Binding-site contacts:
Ligand atom C8 contacts residue SER172 of chain 1.A at 3.3 Å.
Ligand atom C2 contacts residue TRP193 of chain 1.A at 3.6 Å (hydrophobic).
Ligand atom N7 contacts residue SER192 of chain 1.A at 3.3 Å (h-bond).
Ligand atom C58 contacts residue HIS40 of chain 1.A at 3.4 Å.
Ligand atom N7 contacts residue SER177 of chain 1.A at 3.4 Å (h-bond).
Ligand atom C22 contacts residue ONO1 of chain 1.D at 3.4 Å.
Ligand atom O29 contacts residue SER177 of chain 1.A at 2.7 Å (h-bond).
Ligand atom N10 contacts residue GLY204 of chain 1.A at 3.6 Å.
Ligand atom C2 contacts residue SER177 of chain 1.A at 3.5 Å.
Ligand atom O14 contacts residue ONO1 of chain 1.D at 3.4 Å.
Ligand atom C24 contacts residue GLN174 of chain 1.A at 3.3 Å.
Ligand atom C58 contacts residue SER192 of chain 1.A at 3.5 Å.
Ligand atom N9 contacts residue SER172 of chain 1.A at 3.2 Å (h-bond).
Ligand atom O44 contacts residue HIS40 of chain 1.A at 3.2 Å.
Ligand atom C36 contacts residue HIS23 of chain 1.A at 3.4 Å.
Ligand atom C17 contacts residue ONO1 of chain 1.D at 3.5 Å.
Ligand atom C2 contacts residue SER192 of chain 1.A at 3.4 Å.
Ligand atom O28 contacts residue SER177 of chain 1.A at 3.0 Å (h-bond).
Ligand atom C27 contacts residue SER177 of chain 1.A at 3.2 Å.
Ligand atom C37 contacts residue TYR131 of chain 1.A at 3.6 Å (hydrophobic).
Ligand atom O44 contacts residue ONO1 of chain 1.D at 3.4 Å.
Ligand atom N9 contacts residue ASP171 of chain 1.A at 2.8 Å (salt-bridge).
Ligand atom O14 contacts residue GLN174 of chain 1.A at 3.4 Å (h-bond).
Ligand atom C1 contacts residue SER192 of chain 1.A at 3.6 Å.
Ligand atom N16 contacts residue HIS40 of chain 1.A at 3.4 Å (h-bond).
Ligand atom C23 contacts residue GLN174 of chain 1.A at 3.0 Å.
Ligand atom O29 contacts residue GLN174 of chain 1.A at 3.3 Å.
Ligand atom C18 contacts residue HIS40 of chain 1.A at 3.3 Å.
Ligand atom C4 contacts residue TRP193 of chain 1.A at 3.6 Å (hydrophobic).
Ligand atom N10 contacts residue ASP171 of chain 1.A at 2.9 Å (salt-bridge).
Ligand atom O29 contacts residue GLY175 of chain 1.A at 3.0 Å (h-bond).
Ligand atom C17 contacts residue HIS40 of chain 1.A at 3.2 Å.
Ligand atom C58 contacts residue ONO1 of chain 1.D at 3.6 Å.
Ligand atom N10 contacts residue SER172 of chain 1.A at 3.0 Å (h-bond).
Ligand atom O28 contacts residue HIS40 of chain 1.A at 2.7 Å (h-bond).
Ligand atom O32 contacts residue GLN174 of chain 1.A at 3.5 Å (h-bond).
Ligand atom C22 contacts residue GLN174 of chain 1.A at 3.2 Å.
Ligand atom C5 contacts residue GLY196 of chain 1.A at 3.4 Å.
Ligand atom N9 contacts residue GLY196 of chain 1.A at 2.9 Å (h-bond).
Ligand atom N16 contacts residue ONO1 of chain 1.D at 3.6 Å.

This small molecule binds to this protein.
Small molecule (SMILES): COc1ccc(-c2ccc(C(=O)N[C@H](C=O)C(C)(C)C)cc2C(=O)O)c(C(=O)Nc2ccc(C(N)N)cc2)n1

Sequence of chain 1.A:
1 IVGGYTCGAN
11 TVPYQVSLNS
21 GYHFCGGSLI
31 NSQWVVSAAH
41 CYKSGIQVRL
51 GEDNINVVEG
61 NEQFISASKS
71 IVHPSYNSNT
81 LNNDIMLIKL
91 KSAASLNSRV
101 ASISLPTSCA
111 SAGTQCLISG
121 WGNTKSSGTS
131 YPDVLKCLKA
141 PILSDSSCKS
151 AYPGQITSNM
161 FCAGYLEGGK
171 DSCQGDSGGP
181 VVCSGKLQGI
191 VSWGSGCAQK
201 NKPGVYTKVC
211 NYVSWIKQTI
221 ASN